The small molecule below binds the protein below.
Small molecule (SMILES): CC(=O)N[C@@H]1[C@@H](O)[C@H](O)[C@@H](CO)O[C@H]1O

Binding-site contacts:
Ligand atom C7 contacts residue ASN253 of chain 1.A at 3.4 Å.
Ligand atom C1 contacts residue THR255 of chain 1.A at 3.4 Å.
Ligand atom O5 contacts residue ASN253 of chain 1.A at 2.4 Å (h-bond).
Ligand atom O7 contacts residue ASN253 of chain 1.A at 3.7 Å.
Ligand atom C5 contacts residue THR255 of chain 1.A at 3.9 Å.
Ligand atom C8 contacts residue THR239 of chain 1.A at 3.8 Å.
Ligand atom C4 contacts residue ASN253 of chain 1.A at 4.2 Å.
Ligand atom C8 contacts residue MET240 of chain 1.A at 4.0 Å (hydrophobic).
Ligand atom C3 contacts residue ASN253 of chain 1.A at 3.7 Å.
Ligand atom N2 contacts residue ASN253 of chain 1.A at 2.8 Å (h-bond).
Ligand atom C3 contacts residue THR255 of chain 1.A at 4.4 Å.
Ligand atom N2 contacts residue THR255 of chain 1.A at 4.4 Å.
Ligand atom C2 contacts residue ASN253 of chain 1.A at 2.4 Å.
Ligand atom C1 contacts residue ASN253 of chain 1.A at 1.4 Å.
Ligand atom O5 contacts residue THR255 of chain 1.A at 3.9 Å.
Ligand atom C2 contacts residue THR255 of chain 1.A at 4.2 Å.
Ligand atom C5 contacts residue ASN253 of chain 1.A at 3.6 Å.

Sequence of chain 1.A:
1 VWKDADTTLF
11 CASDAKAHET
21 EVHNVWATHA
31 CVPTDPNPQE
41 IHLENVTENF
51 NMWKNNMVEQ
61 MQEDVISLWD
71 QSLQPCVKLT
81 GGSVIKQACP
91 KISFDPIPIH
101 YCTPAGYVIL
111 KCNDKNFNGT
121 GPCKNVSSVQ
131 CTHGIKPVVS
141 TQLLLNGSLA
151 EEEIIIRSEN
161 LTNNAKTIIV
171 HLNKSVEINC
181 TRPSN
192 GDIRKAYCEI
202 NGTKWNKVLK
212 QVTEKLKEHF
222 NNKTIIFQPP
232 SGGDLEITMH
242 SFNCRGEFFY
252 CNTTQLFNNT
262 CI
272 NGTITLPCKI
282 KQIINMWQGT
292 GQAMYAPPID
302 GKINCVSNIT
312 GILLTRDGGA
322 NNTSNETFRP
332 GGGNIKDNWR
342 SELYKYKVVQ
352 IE